The protein below binds the small molecule below.
Small molecule (SMILES): CC(C)C[C@H](NC(=O)[C@@H](N)Cc1c[nH]c2ccccc12)C(=O)N[C@@H](C)C(=O)N[C@@H](Cc1ccc(O)cc1)C(=O)N1CCC[C@H]1C(=O)N[C@@H](CC(=O)O)C(=O)N[C@@H](CO)C(=O)N[C@H](C(=O)N1CCC[C@H]1C(=O)N[C@@H](Cc1ccc(O)cc1)C(=O)N[C@@H](CCCNC(N)=[NH2+])C(=O)N1CCC[C@H]1C(=O)N[C@H](C=O)CCCC[NH3+])C(C)C

Binding-site contacts:
Ligand atom O contacts residue GLN36 of chain 1.B at 2.9 Å (h-bond).
Ligand atom CA contacts residue GLN36 of chain 1.B at 3.3 Å.
Ligand atom CD2 contacts residue MET46 of chain 1.B at 3.7 Å (hydrophobic).
Ligand atom C contacts residue ASN37 of chain 1.B at 3.7 Å.
Ligand atom CG contacts residue VAL141 of chain 1.B at 3.5 Å (hydrophobic).
Ligand atom O contacts residue ARG83 of chain 1.B at 3.0 Å (salt-bridge).
Ligand atom O contacts residue ASN37 of chain 1.B at 3.2 Å (h-bond).
Ligand atom N contacts residue GLN36 of chain 1.B at 3.0 Å (h-bond).
Ligand atom OH contacts residue ILE44 of chain 1.B at 3.7 Å.
Ligand atom CG2 contacts residue GLN36 of chain 1.B at 3.7 Å.
Ligand atom CA contacts residue CYS168 of chain 1.B at 3.6 Å (hydrophobic).
Ligand atom CB contacts residue ASN37 of chain 1.B at 3.5 Å.
Ligand atom CD contacts residue VAL141 of chain 1.B at 3.4 Å (hydrophobic).
Ligand atom O contacts residue MET35 of chain 1.B at 3.2 Å.
Ligand atom CE1 contacts residue TYR45 of chain 1.B at 3.6 Å (hydrophobic).
Ligand atom O contacts residue PHE136 of chain 1.B at 3.4 Å.
Ligand atom CG contacts residue PHE136 of chain 1.B at 3.6 Å (hydrophobic).
Ligand atom CG contacts residue ARG139 of chain 1.B at 3.5 Å.
Ligand atom OD2 contacts residue ARG139 of chain 1.B at 2.9 Å (salt-bridge).
Ligand atom OD2 contacts residue MET39 of chain 1.B at 3.6 Å.
Ligand atom O contacts residue LEU34 of chain 1.B at 3.5 Å (h-bond).
Ligand atom CB contacts residue VAL169 of chain 1.B at 3.4 Å (hydrophobic).
Ligand atom OD1 contacts residue ARG139 of chain 1.B at 2.9 Å (salt-bridge).
Ligand atom CZ contacts residue TYR45 of chain 1.B at 3.6 Å (hydrophobic).
Ligand atom C contacts residue GLN36 of chain 1.B at 3.6 Å.
Ligand atom CG contacts residue MET46 of chain 1.B at 3.5 Å (hydrophobic).
Ligand atom CD1 contacts residue TYR45 of chain 1.B at 3.7 Å (hydrophobic).
Ligand atom CG contacts residue GLY19 of chain 1.B at 3.6 Å.
Ligand atom O contacts residue ASN37 of chain 1.B at 2.9 Å (h-bond).
Ligand atom CD2 contacts residue GLN36 of chain 1.B at 3.6 Å.
Ligand atom CA contacts residue LEU34 of chain 1.B at 3.5 Å (hydrophobic).
Ligand atom CB contacts residue MET46 of chain 1.B at 3.3 Å (hydrophobic).
Ligand atom CE1 contacts residue GLY19 of chain 1.B at 3.5 Å.
Ligand atom CD contacts residue PHE136 of chain 1.B at 3.5 Å (hydrophobic).
Ligand atom O contacts residue CYS50 of chain 1.B at 3.3 Å.
Ligand atom N contacts residue PHE136 of chain 1.B at 3.5 Å.
Ligand atom N contacts residue LEU34 of chain 1.B at 2.9 Å (h-bond).
Ligand atom O contacts residue PHE136 of chain 1.B at 3.5 Å.
Ligand atom C contacts residue LEU34 of chain 1.B at 3.7 Å (hydrophobic).
Ligand atom C contacts residue PHE136 of chain 1.B at 3.7 Å (hydrophobic).

Sequence of chain 1.B:
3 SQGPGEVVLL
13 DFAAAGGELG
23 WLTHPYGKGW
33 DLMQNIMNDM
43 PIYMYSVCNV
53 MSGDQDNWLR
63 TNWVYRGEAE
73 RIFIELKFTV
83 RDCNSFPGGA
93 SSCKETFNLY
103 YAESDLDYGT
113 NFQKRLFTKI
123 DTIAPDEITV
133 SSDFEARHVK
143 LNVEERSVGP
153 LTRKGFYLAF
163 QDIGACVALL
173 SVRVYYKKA